Binding-site contacts:
Ligand atom C4 contacts residue ASN224 of chain 1.C at 4.3 Å.
Ligand atom C3 contacts residue ASN224 of chain 1.C at 3.8 Å.
Ligand atom O7 contacts residue GLY159 of chain 1.C at 3.7 Å.
Ligand atom C6 contacts residue ASN224 of chain 1.C at 4.4 Å.
Ligand atom C8 contacts residue ASP130 of chain 1.C at 3.6 Å.
Ligand atom C5 contacts residue ASN224 of chain 1.C at 3.8 Å.
Ligand atom C6 contacts residue GLY159 of chain 1.C at 4.0 Å.
Ligand atom C8 contacts residue TYR129 of chain 1.C at 4.3 Å (hydrophobic).
Ligand atom O5 contacts residue ASN224 of chain 1.C at 2.5 Å (h-bond).
Ligand atom C7 contacts residue ASN224 of chain 1.C at 3.4 Å.
Ligand atom C7 contacts residue LYS161 of chain 1.C at 4.0 Å.
Ligand atom O7 contacts residue LYS161 of chain 1.C at 3.0 Å (salt-bridge).
Ligand atom O5 contacts residue LYS161 of chain 1.C at 4.0 Å.
Ligand atom C2 contacts residue ASN224 of chain 1.C at 2.4 Å.
Ligand atom C1 contacts residue ASN224 of chain 1.C at 1.5 Å.
Ligand atom N2 contacts residue LYS161 of chain 1.C at 4.5 Å.
Ligand atom C1 contacts residue LYS161 of chain 1.C at 4.2 Å.
Ligand atom O7 contacts residue ASN224 of chain 1.C at 3.7 Å.
Ligand atom O7 contacts residue LEU128 of chain 1.C at 3.8 Å.
Ligand atom C8 contacts residue LEU128 of chain 1.C at 3.9 Å (hydrophobic).
Ligand atom C7 contacts residue LEU128 of chain 1.C at 4.3 Å (hydrophobic).
Ligand atom O6 contacts residue ASN224 of chain 1.C at 3.6 Å (h-bond).
Ligand atom O7 contacts residue GLY160 of chain 1.C at 3.7 Å.
Ligand atom N2 contacts residue ASN224 of chain 1.C at 2.8 Å (h-bond).
Ligand atom C8 contacts residue ASN224 of chain 1.C at 4.5 Å.
Ligand atom C2 contacts residue LYS161 of chain 1.C at 4.0 Å.

Sequence of chain 1.C:
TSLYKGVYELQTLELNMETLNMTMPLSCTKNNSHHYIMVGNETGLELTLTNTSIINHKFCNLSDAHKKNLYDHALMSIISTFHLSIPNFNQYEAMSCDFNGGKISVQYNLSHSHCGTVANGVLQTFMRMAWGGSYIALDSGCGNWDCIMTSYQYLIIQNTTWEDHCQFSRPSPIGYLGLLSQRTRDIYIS

The small molecule below binds the protein below.
Small molecule (SMILES): CC(=O)N[C@H]1[C@H](O[C@H]2[C@H](O)[C@@H](NC(C)=O)CO[C@@H]2CO)O[C@H](CO)[C@@H](O)[C@@H]1O